The protein below binds the small molecule below.
Small molecule (SMILES): N[C@@H](CCS)C(=O)O

Sequence of chain 1.B:
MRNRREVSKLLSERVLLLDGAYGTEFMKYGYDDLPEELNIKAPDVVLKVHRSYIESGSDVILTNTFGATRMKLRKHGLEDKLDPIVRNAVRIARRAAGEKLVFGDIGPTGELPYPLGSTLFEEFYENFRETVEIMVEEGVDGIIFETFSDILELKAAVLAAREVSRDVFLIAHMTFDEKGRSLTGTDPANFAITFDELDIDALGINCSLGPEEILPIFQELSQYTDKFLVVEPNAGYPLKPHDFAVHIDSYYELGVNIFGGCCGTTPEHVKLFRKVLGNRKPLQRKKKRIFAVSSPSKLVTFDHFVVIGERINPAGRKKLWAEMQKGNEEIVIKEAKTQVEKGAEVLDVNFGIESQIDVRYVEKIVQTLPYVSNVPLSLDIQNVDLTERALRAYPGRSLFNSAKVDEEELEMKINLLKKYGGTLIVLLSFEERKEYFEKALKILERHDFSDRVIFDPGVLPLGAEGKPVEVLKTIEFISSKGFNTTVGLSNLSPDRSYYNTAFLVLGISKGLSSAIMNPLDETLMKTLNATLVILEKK

Binding-site contacts:
Ligand atom CG contacts residue CD1 of chain 1.F at 3.3 Å.
Ligand atom SD contacts residue CD1 of chain 1.F at 2.3 Å.
Ligand atom CG contacts residue CYS272 of chain 1.B at 4.2 Å (hydrophobic).
Ligand atom N contacts residue GLU146 of chain 1.B at 2.9 Å (salt-bridge).
Ligand atom SD contacts residue PHE66 of chain 1.B at 4.0 Å.
Ligand atom N contacts residue ASP105 of chain 1.B at 3.4 Å (salt-bridge).
Ligand atom OXT contacts residue GLY23 of chain 1.B at 3.0 Å (h-bond).
Ligand atom N contacts residue LEU62 of chain 1.B at 3.6 Å.
Ligand atom CG contacts residue PHE66 of chain 1.B at 4.0 Å (hydrophobic).
Ligand atom CB contacts residue CD1 of chain 1.F at 3.7 Å.
Ligand atom CG contacts residue THR147 of chain 1.B at 4.4 Å.
Ligand atom SD contacts residue ASN206 of chain 1.B at 4.5 Å.
Ligand atom CA contacts residue PHE66 of chain 1.B at 4.1 Å (hydrophobic).
Ligand atom O contacts residue ALA21 of chain 1.B at 3.5 Å.
Ligand atom O contacts residue GLY20 of chain 1.B at 4.4 Å.
Ligand atom N contacts residue PHE66 of chain 1.B at 4.5 Å.
Ligand atom C contacts residue GLY23 of chain 1.B at 3.8 Å.
Ligand atom SD contacts residue CYS207 of chain 1.B at 3.8 Å.
Ligand atom CB contacts residue PHE66 of chain 1.B at 4.1 Å (hydrophobic).
Ligand atom CB contacts residue CYS272 of chain 1.B at 3.6 Å (hydrophobic).
Ligand atom CA contacts residue ASP105 of chain 1.B at 4.2 Å.
Ligand atom CG contacts residue CYS273 of chain 1.B at 4.2 Å (hydrophobic).
Ligand atom OXT contacts residue TYR22 of chain 1.B at 3.9 Å.
Ligand atom SD contacts residue CYS272 of chain 1.B at 3.9 Å.
Ligand atom CA contacts residue GLU146 of chain 1.B at 3.8 Å.
Ligand atom O contacts residue GLY23 of chain 1.B at 3.9 Å.
Ligand atom SD contacts residue CYS273 of chain 1.B at 4.0 Å.
Ligand atom C contacts residue TYR22 of chain 1.B at 3.7 Å (hydrophobic).
Ligand atom O contacts residue TYR22 of chain 1.B at 2.9 Å (h-bond).
Ligand atom CB contacts residue GLU146 of chain 1.B at 3.8 Å.
Ligand atom SD contacts residue THR147 of chain 1.B at 3.4 Å (h-bond).
Ligand atom CB contacts residue THR147 of chain 1.B at 4.5 Å.